Sequence of chain 1.E:
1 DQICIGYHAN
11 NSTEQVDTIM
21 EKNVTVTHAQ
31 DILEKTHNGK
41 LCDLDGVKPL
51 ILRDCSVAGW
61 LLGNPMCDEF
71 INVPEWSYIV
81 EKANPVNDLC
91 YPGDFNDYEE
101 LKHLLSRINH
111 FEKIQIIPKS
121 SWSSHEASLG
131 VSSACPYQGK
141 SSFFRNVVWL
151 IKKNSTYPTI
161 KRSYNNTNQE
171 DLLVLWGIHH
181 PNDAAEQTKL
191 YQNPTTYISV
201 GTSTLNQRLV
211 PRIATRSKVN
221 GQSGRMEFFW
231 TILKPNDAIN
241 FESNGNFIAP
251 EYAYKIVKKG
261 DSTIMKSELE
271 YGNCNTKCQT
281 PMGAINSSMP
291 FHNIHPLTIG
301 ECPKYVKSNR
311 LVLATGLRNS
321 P

The protein below binds the small molecule below.
Small molecule (SMILES): CC(=O)N[C@@H]1[C@@H](O)[C@H](O)[C@@H](CO)O[C@H]1O

Binding-site contacts:
Ligand atom C5 contacts residue ASN23 of chain 1.E at 3.7 Å.
Ligand atom C3 contacts residue ASN23 of chain 1.E at 3.9 Å.
Ligand atom C8 contacts residue LYS22 of chain 1.E at 3.6 Å.
Ligand atom C2 contacts residue ASN23 of chain 1.E at 2.6 Å.
Ligand atom O5 contacts residue ASN23 of chain 1.E at 2.4 Å (h-bond).
Ligand atom C7 contacts residue ASN23 of chain 1.E at 3.6 Å.
Ligand atom C1 contacts residue ASN23 of chain 1.E at 1.5 Å.
Ligand atom O7 contacts residue ASN23 of chain 1.E at 3.6 Å.
Ligand atom C7 contacts residue LYS22 of chain 1.E at 4.4 Å.
Ligand atom N2 contacts residue LYS22 of chain 1.E at 4.2 Å.
Ligand atom O6 contacts residue GLN15 of chain 1.E at 4.5 Å.
Ligand atom C4 contacts residue ASN23 of chain 1.E at 4.2 Å.
Ligand atom N2 contacts residue ASN23 of chain 1.E at 3.1 Å (h-bond).